The small molecule below binds the protein below.
Small molecule (SMILES): CC(=O)N[C@@H]1[C@@H](O)[C@H](O)[C@@H](COP(=O)(O)O)O[C@H]1O

Sequence of chain 1.A:
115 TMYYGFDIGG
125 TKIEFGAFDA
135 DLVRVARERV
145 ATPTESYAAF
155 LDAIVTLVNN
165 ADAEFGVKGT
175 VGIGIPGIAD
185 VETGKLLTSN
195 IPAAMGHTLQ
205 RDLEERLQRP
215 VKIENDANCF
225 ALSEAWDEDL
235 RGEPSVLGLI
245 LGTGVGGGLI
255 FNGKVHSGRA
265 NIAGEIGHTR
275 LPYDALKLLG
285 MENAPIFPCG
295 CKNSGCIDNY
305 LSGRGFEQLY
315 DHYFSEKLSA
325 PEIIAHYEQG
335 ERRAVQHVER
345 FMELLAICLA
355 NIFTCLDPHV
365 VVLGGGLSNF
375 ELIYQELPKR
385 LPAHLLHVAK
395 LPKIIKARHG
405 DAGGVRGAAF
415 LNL

Sequence of chain 1.B:
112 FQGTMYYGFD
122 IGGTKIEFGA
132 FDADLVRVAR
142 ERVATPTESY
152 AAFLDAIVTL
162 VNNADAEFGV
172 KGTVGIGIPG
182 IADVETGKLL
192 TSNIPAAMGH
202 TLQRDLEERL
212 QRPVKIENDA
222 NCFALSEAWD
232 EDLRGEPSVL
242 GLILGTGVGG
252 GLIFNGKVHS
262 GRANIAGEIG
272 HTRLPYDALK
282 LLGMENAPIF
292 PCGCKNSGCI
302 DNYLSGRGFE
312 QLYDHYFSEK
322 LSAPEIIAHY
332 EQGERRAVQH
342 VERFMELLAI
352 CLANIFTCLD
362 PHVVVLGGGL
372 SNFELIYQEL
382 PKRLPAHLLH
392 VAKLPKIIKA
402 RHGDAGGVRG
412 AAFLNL

Binding-site contacts:
Ligand atom O1 contacts residue HIS272 of chain 1.A at 3.5 Å (h-bond).
Ligand atom C8 contacts residue ILE182 of chain 1.A at 3.5 Å (hydrophobic).
Ligand atom C8 contacts residue HIS272 of chain 1.A at 3.3 Å.
Ligand atom C2 contacts residue GLU269 of chain 1.A at 3.5 Å.
Ligand atom OAC contacts residue GLY248 of chain 1.A at 2.7 Å (h-bond).
Ligand atom N2 contacts residue GLU269 of chain 1.A at 2.7 Å (salt-bridge).
Ligand atom C7 contacts residue SER193 of chain 1.A at 3.5 Å.
Ligand atom C5 contacts residue VAL249 of chain 1.A at 3.5 Å (hydrophobic).
Ligand atom O7 contacts residue LEU191 of chain 1.A at 3.6 Å.
Ligand atom C7 contacts residue HIS272 of chain 1.A at 3.2 Å.
Ligand atom O3 contacts residue ASN219 of chain 1.A at 2.8 Å (h-bond).
Ligand atom O3 contacts residue GLU269 of chain 1.A at 2.5 Å (salt-bridge).
Ligand atom O5 contacts residue ASP302 of chain 1.A at 3.6 Å.
Ligand atom C4 contacts residue ASP220 of chain 1.A at 3.4 Å.
Ligand atom OAC contacts residue GLY246 of chain 1.A at 3.6 Å.
Ligand atom O7 contacts residue SER193 of chain 1.A at 2.7 Å (h-bond).
Ligand atom O7 contacts residue PRO180 of chain 1.A at 3.7 Å.
Ligand atom O6 contacts residue ASP220 of chain 1.A at 3.1 Å (salt-bridge).
Ligand atom O6 contacts residue PRO180 of chain 1.A at 3.6 Å.
Ligand atom O1 contacts residue SER193 of chain 1.A at 3.0 Å (h-bond).
Ligand atom OAH contacts residue EDO1 of chain 1.H at 3.0 Å (h-bond).
Ligand atom O3 contacts residue GLY181 of chain 1.A at 3.2 Å (h-bond).
Ligand atom O1 contacts residue ASN194 of chain 1.A at 3.2 Å (h-bond).
Ligand atom PAS contacts residue ASP220 of chain 1.A at 3.6 Å.
Ligand atom N2 contacts residue HIS272 of chain 1.A at 3.1 Å (h-bond).
Ligand atom O4 contacts residue ASN219 of chain 1.A at 3.3 Å (h-bond).
Ligand atom O1 contacts residue ASP302 of chain 1.A at 2.6 Å (salt-bridge).
Ligand atom OAG contacts residue PRO180 of chain 1.A at 3.5 Å.
Ligand atom C1 contacts residue VAL249 of chain 1.A at 3.5 Å (hydrophobic).
Ligand atom C8 contacts residue GLU269 of chain 1.A at 3.5 Å.
Ligand atom C3 contacts residue GLU269 of chain 1.A at 3.3 Å.
Ligand atom OAC contacts residue THR247 of chain 1.A at 2.9 Å (h-bond).
Ligand atom O4 contacts residue GLY250 of chain 1.A at 3.5 Å.
Ligand atom OAG contacts residue GLY124 of chain 1.A at 3.5 Å (h-bond).
Ligand atom C7 contacts residue GLU269 of chain 1.A at 3.5 Å.
Ligand atom O4 contacts residue ASP220 of chain 1.A at 2.5 Å (salt-bridge).
Ligand atom O5 contacts residue GLY248 of chain 1.A at 3.6 Å.
Ligand atom C5 contacts residue GLY250 of chain 1.A at 3.7 Å.
Ligand atom C1 contacts residue ASP302 of chain 1.A at 3.1 Å.
Ligand atom OAH contacts residue ASP220 of chain 1.A at 3.0 Å (salt-bridge).